Binding-site contacts:
Ligand atom C1 contacts residue ASN153 of chain 40.E at 1.4 Å.
Ligand atom O5 contacts residue HIS158 of chain 40.E at 3.1 Å.
Ligand atom O6 contacts residue HIS158 of chain 40.E at 3.8 Å.
Ligand atom C6 contacts residue LYS157 of chain 40.E at 4.2 Å.
Ligand atom C6 contacts residue HIS158 of chain 40.E at 4.4 Å.
Ligand atom O5 contacts residue ASN153 of chain 40.E at 2.4 Å (h-bond).
Ligand atom C5 contacts residue ASN153 of chain 40.E at 3.7 Å.
Ligand atom C6 contacts residue THR155 of chain 40.E at 4.4 Å.
Ligand atom C5 contacts residue THR155 of chain 40.E at 3.9 Å.
Ligand atom C2 contacts residue ASN153 of chain 40.E at 2.5 Å.
Ligand atom N2 contacts residue HIS149 of chain 40.E at 3.4 Å.
Ligand atom O5 contacts residue GLY156 of chain 40.E at 4.3 Å.
Ligand atom C1 contacts residue THR155 of chain 40.E at 3.9 Å.
Ligand atom C8 contacts residue GLY102 of chain 14.E at 4.2 Å.
Ligand atom C1 contacts residue HIS149 of chain 40.E at 4.2 Å.
Ligand atom O5 contacts residue THR155 of chain 40.E at 3.7 Å.
Ligand atom O7 contacts residue ASN153 of chain 40.E at 3.8 Å.
Ligand atom C7 contacts residue ASN153 of chain 40.E at 3.5 Å.
Ligand atom N2 contacts residue ASN153 of chain 40.E at 2.9 Å (h-bond).
Ligand atom O7 contacts residue THR155 of chain 40.E at 4.1 Å.
Ligand atom O6 contacts residue LYS157 of chain 40.E at 4.2 Å.
Ligand atom C1 contacts residue HIS158 of chain 40.E at 3.8 Å.
Ligand atom C3 contacts residue ASN153 of chain 40.E at 3.8 Å.
Ligand atom C5 contacts residue HIS158 of chain 40.E at 4.3 Å.
Ligand atom O3 contacts residue HIS149 of chain 40.E at 4.1 Å.
Ligand atom C4 contacts residue ASN153 of chain 40.E at 4.2 Å.
Ligand atom C2 contacts residue HIS149 of chain 40.E at 3.6 Å.

Sequence of chain 14.E:
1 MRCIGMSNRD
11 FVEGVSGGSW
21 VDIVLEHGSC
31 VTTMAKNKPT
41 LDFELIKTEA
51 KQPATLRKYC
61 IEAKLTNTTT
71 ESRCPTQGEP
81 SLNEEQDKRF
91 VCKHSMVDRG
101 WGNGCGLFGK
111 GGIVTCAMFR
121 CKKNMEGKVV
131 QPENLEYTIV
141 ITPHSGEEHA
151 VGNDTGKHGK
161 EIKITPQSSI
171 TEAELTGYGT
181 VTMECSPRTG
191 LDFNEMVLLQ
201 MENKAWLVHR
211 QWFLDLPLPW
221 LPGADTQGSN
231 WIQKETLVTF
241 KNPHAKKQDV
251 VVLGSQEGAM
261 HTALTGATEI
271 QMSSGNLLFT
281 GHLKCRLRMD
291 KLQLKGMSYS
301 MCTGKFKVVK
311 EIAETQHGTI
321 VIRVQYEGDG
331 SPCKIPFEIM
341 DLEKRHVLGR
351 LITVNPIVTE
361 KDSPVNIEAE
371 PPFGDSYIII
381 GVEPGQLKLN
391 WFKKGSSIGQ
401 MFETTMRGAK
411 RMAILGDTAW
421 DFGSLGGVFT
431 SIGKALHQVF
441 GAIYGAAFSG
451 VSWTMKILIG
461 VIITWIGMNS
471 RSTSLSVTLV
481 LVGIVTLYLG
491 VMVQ

Sequence of chain 40.E:
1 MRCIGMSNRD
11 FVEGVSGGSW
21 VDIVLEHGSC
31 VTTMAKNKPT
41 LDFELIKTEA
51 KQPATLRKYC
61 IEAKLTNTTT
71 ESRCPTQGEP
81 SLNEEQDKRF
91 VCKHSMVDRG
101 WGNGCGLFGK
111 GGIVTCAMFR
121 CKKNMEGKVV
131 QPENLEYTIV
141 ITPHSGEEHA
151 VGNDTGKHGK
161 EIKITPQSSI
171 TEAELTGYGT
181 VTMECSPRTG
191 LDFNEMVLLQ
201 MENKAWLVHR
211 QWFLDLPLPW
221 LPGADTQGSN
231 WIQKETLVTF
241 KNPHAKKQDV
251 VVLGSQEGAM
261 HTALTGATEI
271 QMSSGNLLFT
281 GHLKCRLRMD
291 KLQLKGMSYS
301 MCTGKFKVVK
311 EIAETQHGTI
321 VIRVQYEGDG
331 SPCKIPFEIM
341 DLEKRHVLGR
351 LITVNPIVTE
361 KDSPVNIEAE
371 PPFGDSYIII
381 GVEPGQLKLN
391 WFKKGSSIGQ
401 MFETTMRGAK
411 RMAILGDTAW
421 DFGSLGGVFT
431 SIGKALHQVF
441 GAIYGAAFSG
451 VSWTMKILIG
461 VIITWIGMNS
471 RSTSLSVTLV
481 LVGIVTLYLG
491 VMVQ

This small molecule binds to this protein.
Small molecule (SMILES): CC(=O)N[C@@H]1[C@@H](O)[C@H](O)[C@@H](CO)O[C@H]1O